Binding-site contacts:
Ligand atom CA contacts residue PRO118 of chain 1.B at 4.1 Å (hydrophobic).
Ligand atom C contacts residue SER171 of chain 1.B at 3.4 Å.
Ligand atom OE1 contacts residue GLY170 of chain 1.B at 3.8 Å.
Ligand atom CB contacts residue LEU167 of chain 1.B at 3.9 Å (hydrophobic).
Ligand atom CA contacts residue THR120 of chain 1.B at 3.3 Å.
Ligand atom N contacts residue SER171 of chain 1.B at 4.1 Å.
Ligand atom OE2 contacts residue THR172 of chain 1.B at 2.7 Å (h-bond).
Ligand atom CG contacts residue GLU222 of chain 1.B at 3.5 Å.
Ligand atom CG contacts residue TYR90 of chain 1.B at 4.3 Å (hydrophobic).
Ligand atom CG contacts residue LEU167 of chain 1.B at 3.5 Å (hydrophobic).
Ligand atom O contacts residue GLY170 of chain 1.B at 3.2 Å.
Ligand atom C contacts residue TYR90 of chain 1.B at 3.8 Å (hydrophobic).
Ligand atom OXT contacts residue ARG125 of chain 1.B at 2.8 Å (salt-bridge).
Ligand atom N contacts residue PRO118 of chain 1.B at 2.9 Å (h-bond).
Ligand atom OXT contacts residue THR120 of chain 1.B at 2.8 Å (h-bond).
Ligand atom OE1 contacts residue THR172 of chain 1.B at 3.1 Å (h-bond).
Ligand atom C contacts residue ARG125 of chain 1.B at 3.5 Å.
Ligand atom N contacts residue GLU222 of chain 1.B at 2.7 Å (salt-bridge).
Ligand atom OE1 contacts residue LEU167 of chain 1.B at 4.2 Å.
Ligand atom CD contacts residue GLU222 of chain 1.B at 4.0 Å.
Ligand atom N contacts residue THR120 of chain 1.B at 2.8 Å (h-bond).
Ligand atom OE1 contacts residue SER171 of chain 1.B at 3.4 Å (h-bond).
Ligand atom CD contacts residue LEU167 of chain 1.B at 3.9 Å (hydrophobic).
Ligand atom CA contacts residue GLU222 of chain 1.B at 3.4 Å.
Ligand atom N contacts residue TYR90 of chain 1.B at 4.1 Å.
Ligand atom CD contacts residue THR172 of chain 1.B at 3.2 Å.
Ligand atom N contacts residue TYR249 of chain 1.B at 3.7 Å.
Ligand atom O contacts residue SER171 of chain 1.B at 2.8 Å (h-bond).
Ligand atom CA contacts residue TYR90 of chain 1.B at 4.2 Å (hydrophobic).
Ligand atom OXT contacts residue TYR90 of chain 1.B at 3.6 Å.
Ligand atom OXT contacts residue PRO118 of chain 1.B at 3.8 Å.
Ligand atom CA contacts residue SER171 of chain 1.B at 3.3 Å.
Ligand atom OXT contacts residue LEU119 of chain 1.B at 3.6 Å.
Ligand atom CB contacts residue GLU222 of chain 1.B at 4.0 Å.
Ligand atom CB contacts residue TYR90 of chain 1.B at 3.6 Å (hydrophobic).
Ligand atom OXT contacts residue SER171 of chain 1.B at 4.0 Å.
Ligand atom O contacts residue ARG125 of chain 1.B at 2.8 Å (salt-bridge).
Ligand atom C contacts residue THR120 of chain 1.B at 3.5 Å.
Ligand atom OE2 contacts residue GLU222 of chain 1.B at 3.8 Å.
Ligand atom O contacts residue TYR90 of chain 1.B at 3.5 Å.

Sequence of chain 1.B:
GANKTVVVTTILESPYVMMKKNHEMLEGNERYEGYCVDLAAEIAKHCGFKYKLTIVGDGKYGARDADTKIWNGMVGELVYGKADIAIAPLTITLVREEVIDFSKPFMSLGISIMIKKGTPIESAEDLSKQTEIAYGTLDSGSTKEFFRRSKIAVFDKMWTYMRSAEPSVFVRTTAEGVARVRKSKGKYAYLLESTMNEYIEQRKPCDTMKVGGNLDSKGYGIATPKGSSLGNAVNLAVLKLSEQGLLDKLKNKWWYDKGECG

The protein below binds the small molecule below.
Small molecule (SMILES): N[C@@H](CCC(=O)O)C(=O)O